Binding-site contacts:
Ligand atom C4 contacts residue NAG2 of chain 1.C at 4.3 Å.
Ligand atom O4 contacts residue NAG2 of chain 1.C at 3.7 Å.
Ligand atom O6 contacts residue BMA3 of chain 1.C at 3.9 Å.
Ligand atom O3 contacts residue NAG2 of chain 1.C at 2.9 Å (h-bond).
Ligand atom C2 contacts residue NAG2 of chain 1.C at 4.2 Å.
Ligand atom O4 contacts residue BMA3 of chain 1.C at 3.8 Å.
Ligand atom C5 contacts residue BMA3 of chain 1.C at 4.1 Å.
Ligand atom C3 contacts residue NAG2 of chain 1.C at 3.6 Å.

The small molecule below binds the protein below.
Small molecule (SMILES): OC[C@H]1O[C@H](O)[C@@H](O)[C@@H](O)[C@@H]1O